Sequence of chain 1.A:
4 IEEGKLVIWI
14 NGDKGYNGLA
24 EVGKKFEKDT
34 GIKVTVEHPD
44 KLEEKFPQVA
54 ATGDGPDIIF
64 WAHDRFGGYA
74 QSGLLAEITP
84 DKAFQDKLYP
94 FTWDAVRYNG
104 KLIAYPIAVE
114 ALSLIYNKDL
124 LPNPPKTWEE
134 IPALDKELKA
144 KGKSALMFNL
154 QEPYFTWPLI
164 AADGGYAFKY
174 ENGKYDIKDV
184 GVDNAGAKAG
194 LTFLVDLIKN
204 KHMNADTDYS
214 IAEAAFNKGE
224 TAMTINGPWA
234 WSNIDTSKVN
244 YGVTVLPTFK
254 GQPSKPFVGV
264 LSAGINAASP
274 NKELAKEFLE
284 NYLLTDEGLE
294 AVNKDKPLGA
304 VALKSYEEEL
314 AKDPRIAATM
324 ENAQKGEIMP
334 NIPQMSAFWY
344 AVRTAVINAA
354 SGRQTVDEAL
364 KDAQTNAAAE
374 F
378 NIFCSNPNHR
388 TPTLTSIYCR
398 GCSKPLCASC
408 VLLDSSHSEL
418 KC

Binding-site contacts:
Ligand atom C6 contacts residue PRO156 of chain 1.A at 3.8 Å (hydrophobic).
Ligand atom C3 contacts residue ASP67 of chain 1.A at 3.7 Å.
Ligand atom O5 contacts residue TRP232 of chain 1.A at 3.8 Å.
Ligand atom C3 contacts residue ARG68 of chain 1.A at 3.9 Å.
Ligand atom C2 contacts residue TRP232 of chain 1.A at 3.7 Å (hydrophobic).
Ligand atom O2 contacts residue ALA65 of chain 1.A at 3.3 Å.
Ligand atom O3 contacts residue TRP64 of chain 1.A at 3.2 Å (h-bond).
Ligand atom C4 contacts residue ARG68 of chain 1.A at 3.8 Å.
Ligand atom O3 contacts residue ARG68 of chain 1.A at 3.1 Å (salt-bridge).
Ligand atom C1 contacts residue LYS17 of chain 1.A at 3.6 Å.
Ligand atom C6 contacts residue GLU155 of chain 1.A at 3.9 Å.
Ligand atom O1 contacts residue LYS17 of chain 1.A at 3.3 Å (salt-bridge).
Ligand atom O5 contacts residue TRP342 of chain 1.A at 4.0 Å.
Ligand atom O4 contacts residue TRP342 of chain 1.A at 3.7 Å.
Ligand atom C1 contacts residue TRP232 of chain 1.A at 3.6 Å (hydrophobic).
Ligand atom C6 contacts residue TRP342 of chain 1.A at 3.4 Å (hydrophobic).
Ligand atom C2 contacts residue GLU113 of chain 1.A at 3.6 Å.
Ligand atom O2 contacts residue LYS17 of chain 1.A at 2.6 Å (salt-bridge).
Ligand atom O3 contacts residue GLU113 of chain 1.A at 3.8 Å.
Ligand atom O6 contacts residue TYR157 of chain 1.A at 3.2 Å (h-bond).
Ligand atom O2 contacts residue ASP67 of chain 1.A at 3.1 Å (salt-bridge).
Ligand atom O1 contacts residue ASN14 of chain 1.A at 3.4 Å (h-bond).
Ligand atom C4 contacts residue TRP342 of chain 1.A at 3.5 Å (hydrophobic).
Ligand atom C1 contacts residue ASP16 of chain 1.A at 3.7 Å.
Ligand atom O3 contacts residue ALA65 of chain 1.A at 3.6 Å.
Ligand atom O3 contacts residue TYR157 of chain 1.A at 3.8 Å.
Ligand atom O4 contacts residue ARG68 of chain 1.A at 2.9 Å (salt-bridge).
Ligand atom C6 contacts residue TYR157 of chain 1.A at 3.9 Å (hydrophobic).
Ligand atom O6 contacts residue PRO156 of chain 1.A at 3.2 Å.
Ligand atom O2 contacts residue GLU113 of chain 1.A at 2.9 Å (salt-bridge).
Ligand atom O3 contacts residue ASP67 of chain 1.A at 2.9 Å (salt-bridge).
Ligand atom C2 contacts residue ASP67 of chain 1.A at 3.5 Å.
Ligand atom O1 contacts residue ASP16 of chain 1.A at 2.8 Å (salt-bridge).
Ligand atom C2 contacts residue LYS17 of chain 1.A at 3.6 Å.
Ligand atom O6 contacts residue GLU155 of chain 1.A at 3.0 Å (salt-bridge).
Ligand atom O2 contacts residue TRP64 of chain 1.A at 3.2 Å (h-bond).
Ligand atom C3 contacts residue TRP64 of chain 1.A at 3.7 Å (hydrophobic).
Ligand atom C1 contacts residue TYR157 of chain 1.A at 3.5 Å (hydrophobic).
Ligand atom O5 contacts residue TYR157 of chain 1.A at 3.3 Å.
Ligand atom C6 contacts residue PHE158 of chain 1.A at 4.0 Å (hydrophobic).

This small molecule binds to this protein.
Small molecule (SMILES): OC[C@H]1O[C@H](O[C@H]2[C@H](O)[C@@H](O)[C@@H](O)O[C@@H]2CO)[C@H](O)[C@@H](O)[C@@H]1O